Binding-site contacts:
Ligand atom C23 contacts residue LEU96 of chain 1.C at 3.2 Å (hydrophobic).
Ligand atom C22 contacts residue TYR95 of chain 1.C at 3.7 Å (hydrophobic).
Ligand atom C14 contacts residue GLY25 of chain 1.C at 3.6 Å.
Ligand atom C17 contacts residue ALA44 of chain 1.C at 3.6 Å (hydrophobic).
Ligand atom C27 contacts residue LEU147 of chain 1.C at 3.8 Å (hydrophobic).
Ligand atom C22 contacts residue GLY99 of chain 1.C at 3.7 Å.
Ligand atom C13 contacts residue LYS21 of chain 1.C at 3.6 Å.
Ligand atom C23 contacts residue TYR95 of chain 1.C at 3.3 Å (hydrophobic).
Ligand atom N8 contacts residue VAL27 of chain 1.C at 3.6 Å.
Ligand atom C19 contacts residue LEU19 of chain 1.C at 3.9 Å (hydrophobic).
Ligand atom C1 contacts residue VAL27 of chain 1.C at 3.6 Å (hydrophobic).
Ligand atom C24 contacts residue LEU19 of chain 1.C at 3.8 Å (hydrophobic).
Ligand atom N18 contacts residue TYR95 of chain 1.C at 3.8 Å.
Ligand atom N20 contacts residue LEU19 of chain 1.C at 3.8 Å.
Ligand atom C24 contacts residue TYR95 of chain 1.C at 3.7 Å (hydrophobic).
Ligand atom C6 contacts residue VAL27 of chain 1.C at 3.5 Å (hydrophobic).
Ligand atom N20 contacts residue LEU147 of chain 1.C at 3.6 Å.
Ligand atom C19 contacts residue LEU96 of chain 1.C at 3.5 Å (hydrophobic).
Ligand atom N21 contacts residue LEU96 of chain 1.C at 2.5 Å (h-bond).
Ligand atom C23 contacts residue GLY99 of chain 1.C at 3.6 Å.
Ligand atom C25 contacts residue LEU19 of chain 1.C at 3.8 Å (hydrophobic).
Ligand atom C25 contacts residue GLY99 of chain 1.C at 3.7 Å.
Ligand atom C17 contacts residue LEU96 of chain 1.C at 3.7 Å (hydrophobic).
Ligand atom C22 contacts residue LEU96 of chain 1.C at 3.2 Å (hydrophobic).
Ligand atom C14 contacts residue LYS21 of chain 1.C at 3.9 Å.
Ligand atom C16 contacts residue ALA44 of chain 1.C at 3.7 Å (hydrophobic).
Ligand atom C24 contacts residue GLY99 of chain 1.C at 3.6 Å.
Ligand atom C14 contacts residue GLY22 of chain 1.C at 3.6 Å.
Ligand atom C27 contacts residue GLY99 of chain 1.C at 3.8 Å.
Ligand atom C26 contacts residue LEU19 of chain 1.C at 3.8 Å (hydrophobic).
Ligand atom C33 contacts residue LEU19 of chain 1.C at 3.5 Å (hydrophobic).
Ligand atom O10 contacts residue GLY20 of chain 1.C at 3.6 Å.
Ligand atom C2 contacts residue VAL27 of chain 1.C at 3.8 Å (hydrophobic).
Ligand atom C26 contacts residue GLY99 of chain 1.C at 3.8 Å.
Ligand atom O10 contacts residue VAL27 of chain 1.C at 3.9 Å.
Ligand atom C13 contacts residue GLY22 of chain 1.C at 3.5 Å.
Ligand atom C17 contacts residue GLU94 of chain 1.C at 3.2 Å.
Ligand atom C9 contacts residue VAL27 of chain 1.C at 3.8 Å (hydrophobic).
Ligand atom N21 contacts residue TYR95 of chain 1.C at 3.4 Å.
Ligand atom N18 contacts residue LEU96 of chain 1.C at 2.9 Å (h-bond).

A protein and the small-molecule ligand that binds it are described below.
Small molecule (SMILES): O=C(Nc1ccc(-c2ccnc(Nc3ccc(N4CCOCC4)cc3)n2)cc1)[C@H]1CCCN1

Sequence of chain 1.C:
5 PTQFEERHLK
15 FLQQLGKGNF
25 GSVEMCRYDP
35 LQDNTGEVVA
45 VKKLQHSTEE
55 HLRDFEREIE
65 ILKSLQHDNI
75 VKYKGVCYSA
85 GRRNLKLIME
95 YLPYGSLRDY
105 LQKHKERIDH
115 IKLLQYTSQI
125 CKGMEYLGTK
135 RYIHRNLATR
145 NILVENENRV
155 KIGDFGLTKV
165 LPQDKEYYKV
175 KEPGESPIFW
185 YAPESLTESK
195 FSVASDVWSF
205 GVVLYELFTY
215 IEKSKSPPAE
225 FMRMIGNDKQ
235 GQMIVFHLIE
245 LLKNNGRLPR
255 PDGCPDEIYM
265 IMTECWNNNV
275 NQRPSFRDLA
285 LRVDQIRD